The small molecule below binds the protein below.
Small molecule (SMILES): CC(=O)N[C@H]1[C@H](O[C@H]2[C@H](O)[C@@H](NC(C)=O)CO[C@@H]2CO)O[C@H](CO)[C@@H](O)[C@@H]1O

Binding-site contacts:
Ligand atom N2 contacts residue ASN82 of chain 1.A at 2.9 Å (h-bond).
Ligand atom O5 contacts residue ASN82 of chain 1.A at 2.4 Å (h-bond).
Ligand atom O7 contacts residue ASP81 of chain 1.A at 4.4 Å.
Ligand atom C4 contacts residue ASN82 of chain 1.A at 4.2 Å.
Ligand atom O7 contacts residue ASN82 of chain 1.A at 3.0 Å (h-bond).
Ligand atom C2 contacts residue ASN82 of chain 1.A at 2.5 Å.
Ligand atom C5 contacts residue ASN82 of chain 1.A at 3.7 Å.
Ligand atom C7 contacts residue ARG34 of chain 1.B at 4.1 Å.
Ligand atom C3 contacts residue ASN82 of chain 1.A at 3.8 Å.
Ligand atom O7 contacts residue ARG34 of chain 1.B at 3.1 Å (salt-bridge).
Ligand atom C8 contacts residue ASN82 of chain 1.A at 4.3 Å.
Ligand atom C1 contacts residue ASN82 of chain 1.A at 1.4 Å.
Ligand atom C7 contacts residue ASN82 of chain 1.A at 3.1 Å.
Ligand atom C7 contacts residue ASP81 of chain 1.A at 4.3 Å.
Ligand atom C8 contacts residue ASP81 of chain 1.A at 3.2 Å.

Sequence of chain 1.B:
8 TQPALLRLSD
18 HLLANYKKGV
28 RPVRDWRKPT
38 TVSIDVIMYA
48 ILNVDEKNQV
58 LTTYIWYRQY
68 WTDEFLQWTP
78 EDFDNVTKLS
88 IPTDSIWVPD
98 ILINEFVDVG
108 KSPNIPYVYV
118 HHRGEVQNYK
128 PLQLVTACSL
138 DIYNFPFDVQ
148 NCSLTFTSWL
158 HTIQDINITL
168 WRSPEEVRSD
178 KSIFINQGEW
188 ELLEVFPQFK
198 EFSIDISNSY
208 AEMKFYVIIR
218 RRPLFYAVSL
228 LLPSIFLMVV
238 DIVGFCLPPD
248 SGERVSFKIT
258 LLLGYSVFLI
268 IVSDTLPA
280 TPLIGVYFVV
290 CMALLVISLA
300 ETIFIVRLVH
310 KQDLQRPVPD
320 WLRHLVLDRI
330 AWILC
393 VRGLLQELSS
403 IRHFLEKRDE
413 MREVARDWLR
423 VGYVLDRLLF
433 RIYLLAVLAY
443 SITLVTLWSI

Sequence of chain 1.A:
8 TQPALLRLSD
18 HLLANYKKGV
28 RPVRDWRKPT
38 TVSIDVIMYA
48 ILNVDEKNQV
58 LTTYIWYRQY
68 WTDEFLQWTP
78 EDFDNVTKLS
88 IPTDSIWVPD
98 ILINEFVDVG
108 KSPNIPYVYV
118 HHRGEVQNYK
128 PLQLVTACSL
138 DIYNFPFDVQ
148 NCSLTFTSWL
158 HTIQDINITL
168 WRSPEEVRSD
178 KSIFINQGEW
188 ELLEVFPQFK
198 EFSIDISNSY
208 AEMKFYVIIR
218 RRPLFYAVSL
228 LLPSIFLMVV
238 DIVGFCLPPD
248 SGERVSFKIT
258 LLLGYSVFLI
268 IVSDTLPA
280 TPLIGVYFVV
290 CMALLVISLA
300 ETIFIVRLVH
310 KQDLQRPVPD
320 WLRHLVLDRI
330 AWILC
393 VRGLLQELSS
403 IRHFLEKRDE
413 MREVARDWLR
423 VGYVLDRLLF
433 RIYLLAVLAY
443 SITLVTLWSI